A protein and the small-molecule ligand that binds it are described below.
Small molecule (SMILES): CC(=O)N[C@H]1[C@H](O[C@H]2[C@H](O)[C@@H](NC(C)=O)CO[C@@H]2CO)O[C@H](CO)[C@@H](O[C@@H]2O[C@H](CO[C@H]3O[C@H](CO)[C@@H](O)[C@H](O)[C@@H]3O)[C@@H](O)[C@H](O)[C@@H]2O)[C@@H]1O

Sequence of chain 2.I:
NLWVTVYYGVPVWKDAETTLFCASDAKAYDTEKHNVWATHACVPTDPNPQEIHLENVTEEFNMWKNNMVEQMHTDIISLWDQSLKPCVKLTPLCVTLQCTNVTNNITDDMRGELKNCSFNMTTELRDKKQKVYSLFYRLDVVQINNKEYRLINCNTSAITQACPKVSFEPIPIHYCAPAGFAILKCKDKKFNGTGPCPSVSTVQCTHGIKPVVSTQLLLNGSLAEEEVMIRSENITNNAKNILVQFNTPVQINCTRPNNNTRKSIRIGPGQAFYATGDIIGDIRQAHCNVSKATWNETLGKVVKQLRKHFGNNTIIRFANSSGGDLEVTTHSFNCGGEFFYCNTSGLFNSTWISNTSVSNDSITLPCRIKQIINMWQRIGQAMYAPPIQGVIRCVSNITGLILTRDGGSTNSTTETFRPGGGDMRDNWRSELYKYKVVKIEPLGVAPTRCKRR

Sequence of chain 2.J:
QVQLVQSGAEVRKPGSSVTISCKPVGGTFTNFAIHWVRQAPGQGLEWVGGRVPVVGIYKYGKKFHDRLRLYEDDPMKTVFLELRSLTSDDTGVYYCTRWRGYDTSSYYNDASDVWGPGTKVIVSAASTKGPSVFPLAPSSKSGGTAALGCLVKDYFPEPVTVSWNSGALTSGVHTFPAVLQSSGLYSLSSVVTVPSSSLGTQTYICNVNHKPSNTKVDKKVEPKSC

Binding-site contacts:
Ligand atom O5 contacts residue ASP108 of chain 2.J at 4.0 Å.
Ligand atom N2 contacts residue TYR107 of chain 2.J at 3.9 Å.
Ligand atom N2 contacts residue ASN301 of chain 2.I at 2.9 Å (h-bond).
Ligand atom C5 contacts residue ASN301 of chain 2.I at 3.7 Å.
Ligand atom C1 contacts residue ASN301 of chain 2.I at 1.4 Å.
Ligand atom C5 contacts residue ASP108 of chain 2.J at 3.5 Å.
Ligand atom C7 contacts residue TYR107 of chain 2.J at 3.6 Å (hydrophobic).
Ligand atom O5 contacts residue TYR112 of chain 2.J at 4.3 Å.
Ligand atom C3 contacts residue ASN301 of chain 2.I at 3.8 Å.
Ligand atom C4 contacts residue ASN301 of chain 2.I at 4.2 Å.
Ligand atom C6 contacts residue TYR112 of chain 2.J at 3.5 Å (hydrophobic).
Ligand atom C8 contacts residue ASN301 of chain 2.I at 4.4 Å.
Ligand atom C4 contacts residue ASP108 of chain 2.J at 4.0 Å.
Ligand atom O4 contacts residue ASP108 of chain 2.J at 4.3 Å.
Ligand atom O6 contacts residue SER381 of chain 2.I at 4.4 Å.
Ligand atom O4 contacts residue TYR112 of chain 2.J at 2.6 Å (h-bond).
Ligand atom O7 contacts residue ASN301 of chain 2.I at 3.1 Å (h-bond).
Ligand atom C2 contacts residue ASP108 of chain 2.J at 4.2 Å.
Ligand atom O3 contacts residue TYR107 of chain 2.J at 4.3 Å.
Ligand atom C8 contacts residue TYR107 of chain 2.J at 3.7 Å (hydrophobic).
Ligand atom C1 contacts residue HIS299 of chain 2.I at 4.2 Å.
Ligand atom O7 contacts residue ASP108 of chain 2.J at 3.8 Å.
Ligand atom O7 contacts residue TYR107 of chain 2.J at 3.3 Å.
Ligand atom C5 contacts residue TYR112 of chain 2.J at 3.0 Å (hydrophobic).
Ligand atom C4 contacts residue TYR107 of chain 2.J at 4.4 Å (hydrophobic).
Ligand atom C3 contacts residue TYR112 of chain 2.J at 3.8 Å (hydrophobic).
Ligand atom C1 contacts residue ASP108 of chain 2.J at 3.9 Å.
Ligand atom C2 contacts residue ASN301 of chain 2.I at 2.4 Å.
Ligand atom C1 contacts residue TYR107 of chain 2.J at 3.6 Å (hydrophobic).
Ligand atom O7 contacts residue NAG1 of chain 2.Q at 3.9 Å.
Ligand atom C6 contacts residue ASP108 of chain 2.J at 3.5 Å.
Ligand atom C4 contacts residue TYR112 of chain 2.J at 3.3 Å (hydrophobic).
Ligand atom O5 contacts residue ASN301 of chain 2.I at 2.4 Å (h-bond).
Ligand atom O5 contacts residue TYR107 of chain 2.J at 3.4 Å (h-bond).
Ligand atom C8 contacts residue ARG412 of chain 2.I at 3.6 Å.
Ligand atom C8 contacts residue THR267 of chain 2.I at 3.6 Å.
Ligand atom C2 contacts residue TYR107 of chain 2.J at 3.9 Å (hydrophobic).
Ligand atom C7 contacts residue ASN301 of chain 2.I at 3.2 Å.
Ligand atom O4 contacts residue TYR107 of chain 2.J at 3.3 Å.
Ligand atom N2 contacts residue HIS299 of chain 2.I at 3.8 Å.